A protein and the small-molecule ligand that binds it are described below.
Small molecule (SMILES): CC(=O)N[C@H]1[C@H](O[C@H]2[C@H](O)[C@@H](NC(C)=O)CO[C@@H]2CO)O[C@H](CO)[C@@H](O)[C@@H]1O

Binding-site contacts:
Ligand atom O6 contacts residue PHE257 of chain 1.B at 4.3 Å.
Ligand atom O5 contacts residue ARG262 of chain 1.B at 3.5 Å.
Ligand atom C2 contacts residue ASN54 of chain 1.B at 2.4 Å.
Ligand atom O4 contacts residue ARG260 of chain 1.B at 4.3 Å.
Ligand atom O6 contacts residue ARG262 of chain 1.B at 3.3 Å.
Ligand atom C5 contacts residue ARG262 of chain 1.B at 4.2 Å.
Ligand atom C1 contacts residue ASN54 of chain 1.B at 1.4 Å.
Ligand atom C5 contacts residue THR56 of chain 1.B at 3.8 Å.
Ligand atom C1 contacts residue THR56 of chain 1.B at 3.2 Å.
Ligand atom C8 contacts residue ARG262 of chain 1.B at 3.4 Å.
Ligand atom C7 contacts residue PHE257 of chain 1.B at 4.5 Å (hydrophobic).
Ligand atom N2 contacts residue THR56 of chain 1.B at 4.0 Å.
Ligand atom C5 contacts residue ASP261 of chain 1.B at 4.3 Å.
Ligand atom C8 contacts residue ASN54 of chain 1.B at 3.0 Å.
Ligand atom O7 contacts residue PHE257 of chain 1.B at 4.2 Å.
Ligand atom C6 contacts residue PHE257 of chain 1.B at 4.5 Å (hydrophobic).
Ligand atom C7 contacts residue ASN54 of chain 1.B at 3.2 Å.
Ligand atom C2 contacts residue THR56 of chain 1.B at 4.3 Å.
Ligand atom C6 contacts residue ARG262 of chain 1.B at 4.1 Å.
Ligand atom C4 contacts residue ASN54 of chain 1.B at 4.3 Å.
Ligand atom C1 contacts residue ARG262 of chain 1.B at 4.1 Å.
Ligand atom C6 contacts residue GLY258 of chain 1.B at 4.5 Å.
Ligand atom C3 contacts residue ASN54 of chain 1.B at 3.7 Å.
Ligand atom O7 contacts residue ASN54 of chain 1.B at 4.1 Å.
Ligand atom O6 contacts residue GLY258 of chain 1.B at 3.5 Å (h-bond).
Ligand atom O6 contacts residue ASN54 of chain 1.B at 4.5 Å.
Ligand atom C6 contacts residue ASP261 of chain 1.B at 3.6 Å.
Ligand atom O5 contacts residue THR56 of chain 1.B at 3.6 Å.
Ligand atom C2 contacts residue ARG262 of chain 1.B at 4.2 Å.
Ligand atom C8 contacts residue ARG49 of chain 1.B at 4.0 Å.
Ligand atom C3 contacts residue THR56 of chain 1.B at 4.4 Å.
Ligand atom C5 contacts residue ASN54 of chain 1.B at 3.7 Å.
Ligand atom O6 contacts residue ASP261 of chain 1.B at 4.4 Å.
Ligand atom N2 contacts residue ASN54 of chain 1.B at 2.9 Å (h-bond).
Ligand atom C8 contacts residue PHE257 of chain 1.B at 3.5 Å (hydrophobic).
Ligand atom O5 contacts residue ASN54 of chain 1.B at 2.4 Å (h-bond).

Sequence of chain 1.B:
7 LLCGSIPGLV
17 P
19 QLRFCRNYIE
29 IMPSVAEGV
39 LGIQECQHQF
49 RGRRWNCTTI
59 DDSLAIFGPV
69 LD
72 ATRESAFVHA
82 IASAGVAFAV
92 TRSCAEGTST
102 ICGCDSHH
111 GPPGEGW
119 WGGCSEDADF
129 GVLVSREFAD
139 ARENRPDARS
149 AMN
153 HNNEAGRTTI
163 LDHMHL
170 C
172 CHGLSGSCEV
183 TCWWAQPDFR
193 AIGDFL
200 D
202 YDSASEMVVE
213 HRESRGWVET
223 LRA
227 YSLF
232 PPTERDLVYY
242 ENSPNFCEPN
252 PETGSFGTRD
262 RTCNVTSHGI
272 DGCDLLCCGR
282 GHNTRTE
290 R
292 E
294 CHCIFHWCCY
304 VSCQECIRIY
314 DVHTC